Binding-site contacts:
Ligand atom C3 contacts residue ASN1078 of chain 1.C at 3.8 Å.
Ligand atom C5 contacts residue PHE1083 of chain 1.C at 3.9 Å (hydrophobic).
Ligand atom C5 contacts residue ASN1078 of chain 1.C at 3.7 Å.
Ligand atom C8 contacts residue THR1080 of chain 1.C at 3.8 Å.
Ligand atom C4 contacts residue ASN1078 of chain 1.C at 4.2 Å.
Ligand atom C8 contacts residue HIS1081 of chain 1.C at 3.9 Å.
Ligand atom C4 contacts residue HIS1081 of chain 1.C at 4.2 Å.
Ligand atom C2 contacts residue THR1080 of chain 1.C at 3.5 Å.
Ligand atom O7 contacts residue ASN1078 of chain 1.C at 3.6 Å (h-bond).
Ligand atom C7 contacts residue ASN1078 of chain 1.C at 3.4 Å.
Ligand atom C6 contacts residue PHE1083 of chain 1.C at 3.6 Å (hydrophobic).
Ligand atom C7 contacts residue HIS1081 of chain 1.C at 3.6 Å.
Ligand atom O4 contacts residue HIS1081 of chain 1.C at 3.7 Å.
Ligand atom N2 contacts residue ASN1078 of chain 1.C at 2.9 Å (h-bond).
Ligand atom O3 contacts residue THR1080 of chain 1.C at 4.2 Å.
Ligand atom C5 contacts residue HIS1081 of chain 1.C at 3.8 Å.
Ligand atom N2 contacts residue THR1080 of chain 1.C at 3.0 Å (h-bond).
Ligand atom C7 contacts residue THR1080 of chain 1.C at 4.1 Å.
Ligand atom C6 contacts residue HIS1081 of chain 1.C at 4.4 Å.
Ligand atom C2 contacts residue ASN1078 of chain 1.C at 2.5 Å.
Ligand atom C1 contacts residue THR1080 of chain 1.C at 3.6 Å.
Ligand atom C3 contacts residue THR1080 of chain 1.C at 3.4 Å.
Ligand atom C3 contacts residue HIS1081 of chain 1.C at 4.4 Å.
Ligand atom C8 contacts residue ASN1078 of chain 1.C at 4.2 Å.
Ligand atom N2 contacts residue HIS1081 of chain 1.C at 4.2 Å.
Ligand atom O5 contacts residue ASN1078 of chain 1.C at 2.4 Å (h-bond).
Ligand atom C1 contacts residue ASN1078 of chain 1.C at 1.4 Å.
Ligand atom O5 contacts residue PHE1083 of chain 1.C at 4.0 Å.
Ligand atom O7 contacts residue HIS1081 of chain 1.C at 3.4 Å.

A small-molecule ligand and the protein it binds are described below.
Small molecule (SMILES): CC(=O)N[C@H]1[C@H](O[C@H]2[C@H](O)[C@@H](NC(C)=O)CO[C@@H]2CO)O[C@H](CO)[C@@H](O)[C@@H]1O

Sequence of chain 1.C:
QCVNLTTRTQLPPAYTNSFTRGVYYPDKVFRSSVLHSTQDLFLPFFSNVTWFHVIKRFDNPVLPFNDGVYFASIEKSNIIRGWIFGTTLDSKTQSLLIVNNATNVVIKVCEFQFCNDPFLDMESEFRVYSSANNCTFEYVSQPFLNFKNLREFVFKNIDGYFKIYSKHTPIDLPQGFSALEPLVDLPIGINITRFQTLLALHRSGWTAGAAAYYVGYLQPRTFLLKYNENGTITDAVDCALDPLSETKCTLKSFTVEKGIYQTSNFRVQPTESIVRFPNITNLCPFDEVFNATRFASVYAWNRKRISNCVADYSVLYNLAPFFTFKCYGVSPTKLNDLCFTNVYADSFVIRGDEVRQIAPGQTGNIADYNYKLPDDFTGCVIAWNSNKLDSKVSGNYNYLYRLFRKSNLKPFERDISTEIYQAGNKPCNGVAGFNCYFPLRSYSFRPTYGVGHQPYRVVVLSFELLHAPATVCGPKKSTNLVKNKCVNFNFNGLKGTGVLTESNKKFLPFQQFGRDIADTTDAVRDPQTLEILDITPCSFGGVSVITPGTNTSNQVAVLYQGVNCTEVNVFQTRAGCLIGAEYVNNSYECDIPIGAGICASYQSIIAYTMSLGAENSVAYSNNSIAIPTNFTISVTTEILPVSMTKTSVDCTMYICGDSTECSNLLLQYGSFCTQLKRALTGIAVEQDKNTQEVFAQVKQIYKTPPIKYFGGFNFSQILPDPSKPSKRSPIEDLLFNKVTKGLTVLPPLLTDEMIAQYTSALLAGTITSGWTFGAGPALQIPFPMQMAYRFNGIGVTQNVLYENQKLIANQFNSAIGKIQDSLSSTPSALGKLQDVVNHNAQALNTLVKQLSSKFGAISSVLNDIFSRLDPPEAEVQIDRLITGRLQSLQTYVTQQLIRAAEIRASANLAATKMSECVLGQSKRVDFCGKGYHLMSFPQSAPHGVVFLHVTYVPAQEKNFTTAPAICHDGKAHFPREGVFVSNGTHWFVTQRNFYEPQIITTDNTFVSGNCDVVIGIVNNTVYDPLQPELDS